Binding-site contacts:
Ligand atom O3' contacts residue LYS213 of chain 1.B at 3.4 Å (salt-bridge).
Ligand atom O1B contacts residue LYS18 of chain 1.B at 2.9 Å (salt-bridge).
Ligand atom O4' contacts residue GLY302 of chain 1.B at 3.4 Å.
Ligand atom O2B contacts residue LEU16 of chain 1.B at 2.8 Å (h-bond).
Ligand atom O1B contacts residue GLY13 of chain 1.B at 3.3 Å.
Ligand atom O3G contacts residue VAL159 of chain 1.B at 2.9 Å (h-bond).
Ligand atom O3' contacts residue ASP157 of chain 1.B at 2.5 Å (salt-bridge).
Ligand atom N3B contacts residue GLY15 of chain 1.B at 3.5 Å (h-bond).
Ligand atom O3A contacts residue ASP157 of chain 1.B at 3.0 Å (salt-bridge).
Ligand atom O3G contacts residue GLY156 of chain 1.B at 3.4 Å.
Ligand atom O3G contacts residue GLY158 of chain 1.B at 2.8 Å (h-bond).
Ligand atom O1A contacts residue GLY302 of chain 1.B at 3.1 Å (h-bond).
Ligand atom N7 contacts residue GLU214 of chain 1.B at 3.5 Å.
Ligand atom O1B contacts residue CA1 of chain 1.G at 2.5 Å.
Ligand atom O2B contacts residue LYS18 of chain 1.B at 3.5 Å (salt-bridge).
Ligand atom O2' contacts residue LYS213 of chain 1.B at 2.7 Å (salt-bridge).
Ligand atom O2' contacts residue GLU214 of chain 1.B at 2.7 Å (salt-bridge).
Ligand atom O2B contacts residue GLY15 of chain 1.B at 2.9 Å (h-bond).
Ligand atom O3A contacts residue GLY156 of chain 1.B at 3.1 Å.
Ligand atom N3B contacts residue SER14 of chain 1.B at 3.0 Å (h-bond).
Ligand atom C5 contacts residue GLU214 of chain 1.B at 3.5 Å.
Ligand atom N9 contacts residue GLY302 of chain 1.B at 3.5 Å (h-bond).
Ligand atom O3G contacts residue ASP157 of chain 1.B at 3.1 Å (salt-bridge).
Ligand atom PG contacts residue CA1 of chain 1.G at 3.4 Å.
Ligand atom O2G contacts residue CA1 of chain 1.G at 2.2 Å.
Ligand atom C5 contacts residue GLY302 of chain 1.B at 3.4 Å.
Ligand atom C8 contacts residue GLU214 of chain 1.B at 3.5 Å.
Ligand atom N6 contacts residue MET305 of chain 1.B at 3.5 Å.
Ligand atom O1A contacts residue GLY301 of chain 1.B at 3.5 Å.
Ligand atom O3' contacts residue GLY182 of chain 1.B at 3.4 Å.
Ligand atom O2' contacts residue ARG210 of chain 1.B at 3.3 Å.
Ligand atom C4 contacts residue GLY302 of chain 1.B at 3.0 Å.
Ligand atom C3' contacts residue ASP157 of chain 1.B at 3.4 Å.
Ligand atom C2 contacts residue GLY302 of chain 1.B at 3.4 Å.
Ligand atom O1G contacts residue SER14 of chain 1.B at 2.5 Å (h-bond).
Ligand atom N3 contacts residue GLY302 of chain 1.B at 3.0 Å (h-bond).
Ligand atom PG contacts residue SER14 of chain 1.B at 3.5 Å.
Ligand atom C2' contacts residue GLU214 of chain 1.B at 3.3 Å.
Ligand atom N3B contacts residue ASP157 of chain 1.B at 3.1 Å (salt-bridge).
Ligand atom O2A contacts residue LYS18 of chain 1.B at 2.8 Å (salt-bridge).

This protein binds this small molecule.
Small molecule (SMILES): Nc1ncnc2c1ncn2[C@@H]1O[C@H](CO[P](=O)(O)O[P](=O)(O)NP(=O)(O)O)[C@@H](O)[C@H]1O

Sequence of chain 1.B:
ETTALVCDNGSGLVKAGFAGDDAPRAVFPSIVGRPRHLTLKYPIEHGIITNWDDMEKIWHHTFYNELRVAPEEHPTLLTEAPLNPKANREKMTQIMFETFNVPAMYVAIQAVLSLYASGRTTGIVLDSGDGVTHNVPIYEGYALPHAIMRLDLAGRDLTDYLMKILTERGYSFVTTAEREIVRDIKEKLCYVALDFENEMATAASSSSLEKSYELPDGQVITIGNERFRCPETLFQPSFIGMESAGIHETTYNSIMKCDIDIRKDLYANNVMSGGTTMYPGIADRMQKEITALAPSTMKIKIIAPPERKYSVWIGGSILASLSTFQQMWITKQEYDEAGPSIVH